Sequence of chain 1.E:
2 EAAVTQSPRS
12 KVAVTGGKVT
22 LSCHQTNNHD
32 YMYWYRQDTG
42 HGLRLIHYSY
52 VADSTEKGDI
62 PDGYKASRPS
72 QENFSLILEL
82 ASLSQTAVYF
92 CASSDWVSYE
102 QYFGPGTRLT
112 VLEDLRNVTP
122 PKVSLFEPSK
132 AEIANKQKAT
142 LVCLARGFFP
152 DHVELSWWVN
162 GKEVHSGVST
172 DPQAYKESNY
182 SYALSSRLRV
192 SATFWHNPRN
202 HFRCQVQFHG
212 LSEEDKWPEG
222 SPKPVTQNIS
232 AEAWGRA

The protein below binds the small molecule below.
Small molecule (SMILES): CC(C)C[C@H](NC(=O)[C@@H](NC(=O)[C@@H]1CCCN1C(=O)[C@H](Cc1ccccc1)NC(=O)[C@H](Cc1ccccc1)NC(=O)CNC(=O)[C@H](CC1=CN=C2CC=CC=C12)NC(=O)[C@H](CC(C)C)NC(=O)[C@H](C)N)C(C)C)C(=O)O

Binding-site contacts:
Ligand atom CA contacts residue SER98 of chain 1.D at 3.3 Å.
Ligand atom CA contacts residue ALA95 of chain 1.D at 3.2 Å (hydrophobic).
Ligand atom CD2 contacts residue TYR32 of chain 1.E at 3.5 Å (hydrophobic).
Ligand atom N contacts residue LYS66 of chain 1.A at 3.4 Å (salt-bridge).
Ligand atom O contacts residue TYR159 of chain 1.A at 2.8 Å (h-bond).
Ligand atom O contacts residue SER100 of chain 1.D at 2.6 Å (h-bond).
Ligand atom N contacts residue ALA95 of chain 1.D at 3.3 Å (h-bond).
Ligand atom CD2 contacts residue TYR99 of chain 1.A at 3.4 Å (hydrophobic).
Ligand atom CB contacts residue GLU63 of chain 1.A at 3.5 Å.
Ligand atom O contacts residue HIS70 of chain 1.A at 3.3 Å (h-bond).
Ligand atom O contacts residue LYS146 of chain 1.A at 3.0 Å (salt-bridge).
Ligand atom OXT contacts residue THR143 of chain 1.A at 2.5 Å (h-bond).
Ligand atom OXT contacts residue TYR84 of chain 1.A at 2.9 Å (h-bond).
Ligand atom N contacts residue SER96 of chain 1.D at 3.4 Å (h-bond).
Ligand atom CA contacts residue TYR7 of chain 1.A at 3.3 Å (hydrophobic).
Ligand atom CG2 contacts residue TRP97 of chain 1.E at 3.3 Å (hydrophobic).
Ligand atom CG contacts residue ASP77 of chain 1.A at 3.4 Å.
Ligand atom CD1 contacts residue ALA95 of chain 1.D at 3.4 Å (hydrophobic).
Ligand atom C contacts residue THR143 of chain 1.A at 3.4 Å.
Ligand atom CA contacts residue TYR171 of chain 1.A at 3.5 Å (hydrophobic).
Ligand atom C contacts residue ALA95 of chain 1.D at 3.3 Å (hydrophobic).
Ligand atom N contacts residue TYR99 of chain 1.A at 3.1 Å (h-bond).
Ligand atom N contacts residue ASP77 of chain 1.A at 3.2 Å (salt-bridge).
Ligand atom N contacts residue ALA95 of chain 1.D at 3.1 Å (h-bond).
Ligand atom CH2 contacts residue LEU156 of chain 1.A at 3.5 Å (hydrophobic).
Ligand atom O contacts residue TRP97 of chain 1.E at 3.3 Å.
Ligand atom N contacts residue GLU63 of chain 1.A at 2.8 Å (salt-bridge).
Ligand atom CA contacts residue TRP97 of chain 1.E at 3.4 Å (hydrophobic).
Ligand atom CE1 contacts residue HIS70 of chain 1.A at 3.5 Å.
Ligand atom CB contacts residue TYR99 of chain 1.A at 3.5 Å (hydrophobic).
Ligand atom CB contacts residue GLU63 of chain 1.A at 3.5 Å.
Ligand atom CE1 contacts residue TRP97 of chain 1.E at 3.3 Å (hydrophobic).
Ligand atom CG contacts residue GLU63 of chain 1.A at 3.5 Å.
Ligand atom O contacts residue TRP147 of chain 1.A at 2.6 Å (h-bond).
Ligand atom O contacts residue LYS66 of chain 1.A at 2.7 Å (salt-bridge).
Ligand atom O contacts residue THR73 of chain 1.A at 3.2 Å.
Ligand atom N contacts residue TYR7 of chain 1.A at 3.0 Å (h-bond).
Ligand atom N contacts residue TYR171 of chain 1.A at 2.7 Å (h-bond).
Ligand atom O contacts residue THR80 of chain 1.A at 3.4 Å.
Ligand atom C contacts residue TYR7 of chain 1.A at 3.3 Å (hydrophobic).

Sequence of chain 1.D:
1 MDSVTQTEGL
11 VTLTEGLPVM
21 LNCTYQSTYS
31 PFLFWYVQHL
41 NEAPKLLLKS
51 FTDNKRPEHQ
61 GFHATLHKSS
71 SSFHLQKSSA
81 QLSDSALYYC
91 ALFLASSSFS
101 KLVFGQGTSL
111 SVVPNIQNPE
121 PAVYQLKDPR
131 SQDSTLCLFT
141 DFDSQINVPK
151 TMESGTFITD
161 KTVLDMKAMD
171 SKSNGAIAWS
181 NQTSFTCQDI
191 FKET

Sequence of chain 1.A:
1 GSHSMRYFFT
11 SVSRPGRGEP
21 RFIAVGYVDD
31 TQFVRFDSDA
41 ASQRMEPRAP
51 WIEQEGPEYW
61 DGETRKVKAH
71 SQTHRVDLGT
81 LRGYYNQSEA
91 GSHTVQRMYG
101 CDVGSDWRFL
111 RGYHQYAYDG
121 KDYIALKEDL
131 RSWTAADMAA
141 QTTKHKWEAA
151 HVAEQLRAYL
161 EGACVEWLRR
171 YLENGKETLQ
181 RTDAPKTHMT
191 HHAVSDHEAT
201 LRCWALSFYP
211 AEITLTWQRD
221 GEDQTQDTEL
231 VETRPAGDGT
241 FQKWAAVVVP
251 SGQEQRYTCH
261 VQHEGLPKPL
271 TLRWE